The protein below binds the small molecule below.
Small molecule (SMILES): CCCCCCCCCCCC[N+](C)(C)CCCS(=O)(=O)O

Sequence of chain 21.A:
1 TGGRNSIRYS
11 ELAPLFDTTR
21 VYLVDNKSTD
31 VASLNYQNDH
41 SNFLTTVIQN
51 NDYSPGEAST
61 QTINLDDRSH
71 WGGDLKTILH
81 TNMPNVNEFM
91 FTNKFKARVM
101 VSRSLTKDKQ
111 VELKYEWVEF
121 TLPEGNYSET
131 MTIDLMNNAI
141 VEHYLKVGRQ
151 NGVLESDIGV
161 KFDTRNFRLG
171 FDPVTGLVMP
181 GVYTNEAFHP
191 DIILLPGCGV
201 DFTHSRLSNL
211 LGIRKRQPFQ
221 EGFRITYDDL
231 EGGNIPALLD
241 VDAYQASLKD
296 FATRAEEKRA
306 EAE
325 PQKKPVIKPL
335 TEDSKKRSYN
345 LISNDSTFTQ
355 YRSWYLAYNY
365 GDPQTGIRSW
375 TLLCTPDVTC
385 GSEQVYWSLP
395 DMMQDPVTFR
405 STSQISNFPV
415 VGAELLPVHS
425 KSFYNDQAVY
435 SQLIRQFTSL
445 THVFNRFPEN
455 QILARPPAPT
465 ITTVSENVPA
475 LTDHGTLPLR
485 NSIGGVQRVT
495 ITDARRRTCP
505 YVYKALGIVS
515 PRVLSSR

Binding-site contacts:
Ligand atom S1 contacts residue ARG98 of chain 21.A at 4.4 Å.
Ligand atom C3 contacts residue ARG98 of chain 21.A at 3.2 Å.
Ligand atom C14 contacts residue ARG224 of chain 21.A at 4.5 Å.
Ligand atom C2 contacts residue ARG224 of chain 21.A at 3.8 Å.
Ligand atom C15 contacts residue ARG224 of chain 21.A at 3.3 Å.
Ligand atom C16 contacts residue TRP117 of chain 21.A at 3.7 Å (hydrophobic).
Ligand atom O1S contacts residue ARG98 of chain 21.A at 3.6 Å.
Ligand atom C16 contacts residue ARG224 of chain 21.A at 4.0 Å.
Ligand atom C1 contacts residue ARG98 of chain 21.A at 3.2 Å.
Ligand atom O3S contacts residue THR226 of chain 21.A at 4.0 Å.
Ligand atom O1S contacts residue ASP228 of chain 21.A at 3.6 Å.
Ligand atom O1S contacts residue THR226 of chain 21.A at 4.3 Å.
Ligand atom N1 contacts residue TRP117 of chain 21.A at 4.1 Å.
Ligand atom N1 contacts residue ARG98 of chain 21.A at 4.3 Å.
Ligand atom C1 contacts residue ARG224 of chain 21.A at 3.8 Å.
Ligand atom C13 contacts residue ARG224 of chain 21.A at 4.2 Å.
Ligand atom C3 contacts residue TRP117 of chain 21.A at 3.5 Å (hydrophobic).
Ligand atom C15 contacts residue TRP117 of chain 21.A at 4.2 Å (hydrophobic).
Ligand atom C3 contacts residue ARG224 of chain 21.A at 3.5 Å.
Ligand atom N1 contacts residue ARG224 of chain 21.A at 4.2 Å.
Ligand atom C2 contacts residue ARG98 of chain 21.A at 3.4 Å.